This protein binds this small molecule.
Small molecule (SMILES): CC(=O)N[C@@H]1[C@@H](O)[C@H](O)[C@@H](CO)O[C@H]1O

Sequence of chain 1.C:
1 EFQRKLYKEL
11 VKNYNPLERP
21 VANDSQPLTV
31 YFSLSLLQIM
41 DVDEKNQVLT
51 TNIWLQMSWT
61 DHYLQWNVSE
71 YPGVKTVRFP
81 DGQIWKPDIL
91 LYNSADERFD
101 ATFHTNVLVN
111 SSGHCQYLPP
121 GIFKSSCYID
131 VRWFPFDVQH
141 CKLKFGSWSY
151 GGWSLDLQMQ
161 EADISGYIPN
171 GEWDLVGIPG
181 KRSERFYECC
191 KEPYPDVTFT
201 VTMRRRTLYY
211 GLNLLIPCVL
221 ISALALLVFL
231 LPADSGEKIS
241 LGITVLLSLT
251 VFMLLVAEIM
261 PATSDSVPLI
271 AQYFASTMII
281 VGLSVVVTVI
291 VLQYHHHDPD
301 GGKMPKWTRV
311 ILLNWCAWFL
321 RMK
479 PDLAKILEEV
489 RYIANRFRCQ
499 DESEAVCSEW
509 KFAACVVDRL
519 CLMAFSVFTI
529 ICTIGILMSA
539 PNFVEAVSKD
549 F

Binding-site contacts:
Ligand atom C5 contacts residue SER69 of chain 1.C at 3.7 Å.
Ligand atom C6 contacts residue SER69 of chain 1.C at 4.2 Å.
Ligand atom C1 contacts residue SER69 of chain 1.C at 3.6 Å.
Ligand atom O7 contacts residue ASN67 of chain 1.C at 4.4 Å.
Ligand atom C1 contacts residue ASN67 of chain 1.C at 1.4 Å.
Ligand atom C7 contacts residue ASN67 of chain 1.C at 3.5 Å.
Ligand atom O5 contacts residue SER69 of chain 1.C at 3.4 Å.
Ligand atom C1 contacts residue GLU70 of chain 1.C at 4.4 Å.
Ligand atom N2 contacts residue ASN67 of chain 1.C at 2.9 Å (h-bond).
Ligand atom O5 contacts residue GLU70 of chain 1.C at 3.8 Å.
Ligand atom C2 contacts residue ASN67 of chain 1.C at 2.4 Å.
Ligand atom C8 contacts residue ASN67 of chain 1.C at 3.6 Å.
Ligand atom C3 contacts residue ASN67 of chain 1.C at 3.8 Å.
Ligand atom O5 contacts residue ASN67 of chain 1.C at 2.3 Å (h-bond).
Ligand atom O6 contacts residue GLU70 of chain 1.C at 4.5 Å.
Ligand atom C4 contacts residue ASN67 of chain 1.C at 4.2 Å.
Ligand atom C5 contacts residue ASN67 of chain 1.C at 3.6 Å.